Sequence of chain 1.E:
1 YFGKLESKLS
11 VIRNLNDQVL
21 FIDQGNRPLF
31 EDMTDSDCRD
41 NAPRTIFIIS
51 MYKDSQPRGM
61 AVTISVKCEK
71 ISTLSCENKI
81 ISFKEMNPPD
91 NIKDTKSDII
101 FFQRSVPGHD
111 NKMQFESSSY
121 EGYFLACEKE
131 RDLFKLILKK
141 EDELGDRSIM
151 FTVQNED

Binding-site contacts:
Ligand atom C1 contacts residue ASN280 of chain 1.F at 1.4 Å.
Ligand atom C8 contacts residue SO41 of chain 1.NB at 3.7 Å.
Ligand atom C7 contacts residue SO41 of chain 1.NB at 3.6 Å.
Ligand atom C2 contacts residue ASN280 of chain 1.F at 2.5 Å.
Ligand atom C5 contacts residue PRO57 of chain 1.E at 4.2 Å (hydrophobic).
Ligand atom O3 contacts residue GLN56 of chain 1.E at 3.4 Å.
Ligand atom O5 contacts residue ASN280 of chain 1.F at 2.3 Å (h-bond).
Ligand atom O7 contacts residue ASN280 of chain 1.F at 4.1 Å.
Ligand atom C4 contacts residue PRO57 of chain 1.E at 3.9 Å (hydrophobic).
Ligand atom C7 contacts residue ASN280 of chain 1.F at 3.7 Å.
Ligand atom O4 contacts residue PRO57 of chain 1.E at 4.2 Å.
Ligand atom C8 contacts residue PHE234 of chain 1.F at 3.8 Å (hydrophobic).
Ligand atom N2 contacts residue LEU278 of chain 1.F at 3.0 Å (h-bond).
Ligand atom C7 contacts residue MET233 of chain 1.F at 4.1 Å (hydrophobic).
Ligand atom C3 contacts residue SER55 of chain 1.E at 4.3 Å.
Ligand atom C6 contacts residue PRO57 of chain 1.E at 3.8 Å (hydrophobic).
Ligand atom O7 contacts residue MET233 of chain 1.F at 3.9 Å.
Ligand atom C8 contacts residue GLY235 of chain 1.F at 3.5 Å.
Ligand atom C1 contacts residue LEU278 of chain 1.F at 3.8 Å (hydrophobic).
Ligand atom C7 contacts residue LEU278 of chain 1.F at 3.8 Å (hydrophobic).
Ligand atom C8 contacts residue LEU278 of chain 1.F at 3.5 Å (hydrophobic).
Ligand atom C2 contacts residue LEU278 of chain 1.F at 4.0 Å (hydrophobic).
Ligand atom C3 contacts residue ASN280 of chain 1.F at 3.8 Å.
Ligand atom C4 contacts residue SER55 of chain 1.E at 4.1 Å.
Ligand atom O7 contacts residue LEU278 of chain 1.F at 4.0 Å.
Ligand atom N2 contacts residue ASN280 of chain 1.F at 2.9 Å (h-bond).
Ligand atom C4 contacts residue ASN280 of chain 1.F at 4.1 Å.
Ligand atom O7 contacts residue SO41 of chain 1.NB at 2.8 Å (h-bond).
Ligand atom O5 contacts residue SER293 of chain 1.F at 4.4 Å.
Ligand atom C5 contacts residue ASN280 of chain 1.F at 3.6 Å.
Ligand atom C8 contacts residue MET233 of chain 1.F at 3.4 Å (hydrophobic).
Ligand atom C4 contacts residue GLN56 of chain 1.E at 4.2 Å.
Ligand atom C5 contacts residue LEU278 of chain 1.F at 4.1 Å (hydrophobic).
Ligand atom O5 contacts residue LEU278 of chain 1.F at 4.4 Å.
Ligand atom C6 contacts residue THR291 of chain 1.F at 3.8 Å.

Sequence of chain 1.F:
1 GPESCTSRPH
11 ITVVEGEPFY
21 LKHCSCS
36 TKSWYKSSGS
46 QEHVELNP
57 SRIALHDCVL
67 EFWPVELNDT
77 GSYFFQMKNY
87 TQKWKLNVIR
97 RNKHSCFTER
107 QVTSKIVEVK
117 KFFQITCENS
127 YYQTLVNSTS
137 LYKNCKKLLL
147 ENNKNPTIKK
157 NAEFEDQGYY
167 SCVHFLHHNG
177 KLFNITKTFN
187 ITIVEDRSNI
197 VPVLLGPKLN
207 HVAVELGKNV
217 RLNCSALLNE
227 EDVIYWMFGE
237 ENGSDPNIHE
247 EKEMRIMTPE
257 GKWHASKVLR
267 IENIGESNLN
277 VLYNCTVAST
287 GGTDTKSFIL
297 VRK

The protein below binds the small molecule below.
Small molecule (SMILES): CC(=O)N[C@H]1[C@H](O[C@H]2[C@H](O)[C@@H](NC(C)=O)CO[C@@H]2CO[C@@H]2O[C@@H](C)[C@@H](O)[C@@H](O)[C@@H]2O)O[C@H](CO)[C@@H](O[C@@H]2O[C@H](CO[C@H]3O[C@H](CO)[C@@H](O)[C@H](O)[C@@H]3O)[C@@H](O)[C@H](O)[C@@H]2O)[C@@H]1O